Sequence of chain 1.Z:
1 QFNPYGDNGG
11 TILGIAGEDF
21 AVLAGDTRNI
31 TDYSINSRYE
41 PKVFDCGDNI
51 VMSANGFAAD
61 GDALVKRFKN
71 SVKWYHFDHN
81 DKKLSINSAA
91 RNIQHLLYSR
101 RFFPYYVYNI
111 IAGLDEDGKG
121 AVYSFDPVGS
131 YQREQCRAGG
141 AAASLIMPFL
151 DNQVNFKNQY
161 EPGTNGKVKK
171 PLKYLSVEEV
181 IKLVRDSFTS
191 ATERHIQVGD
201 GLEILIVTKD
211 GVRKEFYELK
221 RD

Sequence of chain 1.Y:
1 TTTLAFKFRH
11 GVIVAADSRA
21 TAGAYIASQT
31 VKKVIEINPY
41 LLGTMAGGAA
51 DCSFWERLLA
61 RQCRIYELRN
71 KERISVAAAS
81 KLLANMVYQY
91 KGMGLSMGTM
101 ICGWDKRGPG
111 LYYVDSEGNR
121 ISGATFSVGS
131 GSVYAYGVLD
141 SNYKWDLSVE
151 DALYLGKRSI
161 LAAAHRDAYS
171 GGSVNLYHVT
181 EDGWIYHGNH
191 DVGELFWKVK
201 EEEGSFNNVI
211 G

This protein binds this small molecule.
Small molecule (SMILES): COc1ccc(C[C@H](NC(=O)[C@H](C)NC(=O)CN2CCOCC2)C(=O)N[C@@H](Cc2ccccc2)[C@@H](O)[C@H](C)CO)cc1

Binding-site contacts:
Ligand atom C5 contacts residue LYS33 of chain 1.Y at 3.8 Å.
Ligand atom O49 contacts residue THR21 of chain 1.Y at 3.1 Å (h-bond).
Ligand atom C2 contacts residue ALA49 of chain 1.Y at 3.8 Å (hydrophobic).
Ligand atom C2 contacts residue MET45 of chain 1.Y at 3.7 Å (hydrophobic).
Ligand atom C10 contacts residue THR1 of chain 1.Y at 1.5 Å.
Ligand atom C23 contacts residue GLY47 of chain 1.Y at 3.6 Å.
Ligand atom C7 contacts residue GLY47 of chain 1.Y at 3.6 Å.
Ligand atom C30 contacts residue PRO127 of chain 1.Z at 3.8 Å (hydrophobic).
Ligand atom C11 contacts residue ARG19 of chain 1.Y at 3.3 Å.
Ligand atom O21 contacts residue GLY47 of chain 1.Y at 3.0 Å (h-bond).
Ligand atom C24 contacts residue GLY47 of chain 1.Y at 3.4 Å.
Ligand atom C4 contacts residue VAL31 of chain 1.Y at 3.7 Å (hydrophobic).
Ligand atom O49 contacts residue ALA20 of chain 1.Y at 3.4 Å.
Ligand atom O21 contacts residue THR1 of chain 1.Y at 2.3 Å (h-bond).
Ligand atom C7 contacts residue THR1 of chain 1.Y at 2.5 Å.
Ligand atom C1 contacts residue LYS33 of chain 1.Y at 3.7 Å.
Ligand atom C6 contacts residue THR1 of chain 1.Y at 3.7 Å.
Ligand atom C12 contacts residue MES1 of chain 1.TA at 3.3 Å.
Ligand atom C8 contacts residue THR1 of chain 1.Y at 2.3 Å.
Ligand atom C7 contacts residue LYS33 of chain 1.Y at 3.8 Å.
Ligand atom N28 contacts residue ASP126 of chain 1.Z at 3.3 Å (salt-bridge).
Ligand atom C11 contacts residue TYR169 of chain 1.Y at 3.1 Å (hydrophobic).
Ligand atom O39 contacts residue ALA49 of chain 1.Y at 3.3 Å (h-bond).
Ligand atom C48 contacts residue GLY47 of chain 1.Y at 3.6 Å.
Ligand atom N22 contacts residue GLY47 of chain 1.Y at 3.0 Å (h-bond).
Ligand atom N25 contacts residue THR21 of chain 1.Y at 3.1 Å (h-bond).
Ligand atom O21 contacts residue MES1 of chain 1.TA at 3.0 Å (h-bond).
Ligand atom C27 contacts residue THR21 of chain 1.Y at 3.6 Å.
Ligand atom C9 contacts residue THR1 of chain 1.Y at 1.4 Å.
Ligand atom C11 contacts residue THR1 of chain 1.Y at 2.5 Å.
Ligand atom C1 contacts residue MET45 of chain 1.Y at 3.6 Å (hydrophobic).
Ligand atom C6 contacts residue LYS33 of chain 1.Y at 3.6 Å.
Ligand atom O13 contacts residue THR1 of chain 1.Y at 3.7 Å.
Ligand atom C30 contacts residue ASP126 of chain 1.Z at 3.3 Å.
Ligand atom C4 contacts residue ALA49 of chain 1.Y at 3.4 Å (hydrophobic).
Ligand atom C12 contacts residue THR1 of chain 1.Y at 2.5 Å.
Ligand atom C3 contacts residue ALA49 of chain 1.Y at 3.3 Å (hydrophobic).
Ligand atom O13 contacts residue MES1 of chain 1.TA at 3.5 Å (h-bond).
Ligand atom N22 contacts residue THR1 of chain 1.Y at 3.6 Å.
Ligand atom C10 contacts residue TYR169 of chain 1.Y at 3.6 Å (hydrophobic).